Binding-site contacts:
Ligand atom C4 contacts residue ASN232 of chain 1.B at 4.3 Å.
Ligand atom C7 contacts residue ASN232 of chain 1.B at 3.5 Å.
Ligand atom N2 contacts residue ASN232 of chain 1.B at 2.8 Å (h-bond).
Ligand atom C6 contacts residue THR106 of chain 1.B at 3.9 Å.
Ligand atom C1 contacts residue ASN232 of chain 1.B at 1.5 Å.
Ligand atom C3 contacts residue ASN232 of chain 1.B at 3.8 Å.
Ligand atom O7 contacts residue ASN232 of chain 1.B at 3.9 Å.
Ligand atom C2 contacts residue ASN232 of chain 1.B at 2.5 Å.
Ligand atom C8 contacts residue ASN232 of chain 1.B at 4.5 Å.
Ligand atom C5 contacts residue ASN232 of chain 1.B at 3.7 Å.
Ligand atom O6 contacts residue THR106 of chain 1.B at 4.0 Å.
Ligand atom O5 contacts residue ASN232 of chain 1.B at 2.5 Å (h-bond).

The small molecule below binds the protein below.
Small molecule (SMILES): CC(=O)N[C@@H]1[C@@H](O)[C@H](O)[C@@H](CO)O[C@H]1O

Sequence of chain 1.B:
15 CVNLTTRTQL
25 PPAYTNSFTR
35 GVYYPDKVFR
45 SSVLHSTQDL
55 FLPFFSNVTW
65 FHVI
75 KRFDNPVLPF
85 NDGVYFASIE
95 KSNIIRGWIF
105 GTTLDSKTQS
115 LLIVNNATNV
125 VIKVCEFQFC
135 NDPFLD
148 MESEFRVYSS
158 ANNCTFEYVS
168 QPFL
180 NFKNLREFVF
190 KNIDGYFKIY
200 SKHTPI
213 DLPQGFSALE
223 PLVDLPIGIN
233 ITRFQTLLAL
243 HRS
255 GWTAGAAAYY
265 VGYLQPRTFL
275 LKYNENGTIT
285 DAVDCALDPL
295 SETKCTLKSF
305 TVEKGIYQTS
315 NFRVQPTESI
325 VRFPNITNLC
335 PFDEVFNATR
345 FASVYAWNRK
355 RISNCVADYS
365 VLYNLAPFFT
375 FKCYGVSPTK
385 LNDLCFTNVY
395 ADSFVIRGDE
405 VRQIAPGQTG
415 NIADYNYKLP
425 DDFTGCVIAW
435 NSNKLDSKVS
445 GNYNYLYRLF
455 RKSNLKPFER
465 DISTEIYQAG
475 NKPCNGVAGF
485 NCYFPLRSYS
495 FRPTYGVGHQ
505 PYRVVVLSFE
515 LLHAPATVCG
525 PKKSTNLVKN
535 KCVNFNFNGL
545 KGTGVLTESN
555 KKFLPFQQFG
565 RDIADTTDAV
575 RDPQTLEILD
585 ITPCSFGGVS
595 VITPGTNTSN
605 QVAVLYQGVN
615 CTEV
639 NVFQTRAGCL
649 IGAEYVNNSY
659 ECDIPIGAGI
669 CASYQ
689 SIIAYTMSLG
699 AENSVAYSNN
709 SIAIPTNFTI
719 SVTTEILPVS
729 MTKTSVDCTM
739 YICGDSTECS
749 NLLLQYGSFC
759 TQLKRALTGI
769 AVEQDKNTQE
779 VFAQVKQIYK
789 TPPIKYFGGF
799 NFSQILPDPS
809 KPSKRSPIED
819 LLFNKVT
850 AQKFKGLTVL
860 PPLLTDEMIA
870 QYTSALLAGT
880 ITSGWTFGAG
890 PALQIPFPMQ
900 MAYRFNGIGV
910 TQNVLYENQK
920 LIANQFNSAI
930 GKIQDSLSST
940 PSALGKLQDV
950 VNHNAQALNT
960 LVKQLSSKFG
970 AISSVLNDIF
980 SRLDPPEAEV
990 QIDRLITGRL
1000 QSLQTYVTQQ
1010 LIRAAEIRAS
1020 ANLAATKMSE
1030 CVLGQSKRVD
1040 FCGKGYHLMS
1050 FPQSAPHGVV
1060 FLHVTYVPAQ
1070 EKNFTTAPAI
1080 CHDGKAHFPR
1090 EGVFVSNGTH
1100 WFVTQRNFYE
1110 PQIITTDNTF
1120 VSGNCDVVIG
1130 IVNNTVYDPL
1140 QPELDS